Binding-site contacts:
Ligand atom O5 contacts residue PHE189 of chain 1.C at 4.3 Å.
Ligand atom O7 contacts residue ARG185 of chain 1.C at 2.5 Å (salt-bridge).
Ligand atom N2 contacts residue ARG185 of chain 1.C at 4.2 Å.
Ligand atom C5 contacts residue ARG185 of chain 1.C at 4.2 Å.
Ligand atom C8 contacts residue PHE189 of chain 1.C at 3.9 Å (hydrophobic).
Ligand atom C3 contacts residue LEU207 of chain 1.D at 4.4 Å (hydrophobic).
Ligand atom C6 contacts residue TYR116 of chain 1.C at 3.6 Å (hydrophobic).
Ligand atom O5 contacts residue TYR116 of chain 1.C at 3.5 Å.
Ligand atom C8 contacts residue ASN113 of chain 1.C at 4.3 Å.
Ligand atom C1 contacts residue TYR116 of chain 1.C at 4.0 Å (hydrophobic).
Ligand atom C2 contacts residue LEU207 of chain 1.D at 4.3 Å (hydrophobic).
Ligand atom C7 contacts residue ASN113 of chain 1.C at 3.6 Å.
Ligand atom C3 contacts residue ARG185 of chain 1.C at 3.9 Å.
Ligand atom C6 contacts residue PHE189 of chain 1.C at 3.8 Å (hydrophobic).
Ligand atom C7 contacts residue ARG185 of chain 1.C at 3.6 Å.
Ligand atom O7 contacts residue LEU207 of chain 1.D at 3.8 Å.
Ligand atom C5 contacts residue TYR116 of chain 1.C at 4.4 Å (hydrophobic).
Ligand atom O3 contacts residue LEU207 of chain 1.D at 4.2 Å.
Ligand atom C8 contacts residue ARG185 of chain 1.C at 4.1 Å.
Ligand atom C2 contacts residue GLU109 of chain 1.C at 4.2 Å.
Ligand atom C4 contacts residue ASN113 of chain 1.C at 4.2 Å.
Ligand atom C2 contacts residue ASN113 of chain 1.C at 2.5 Å.
Ligand atom O5 contacts residue ASN113 of chain 1.C at 2.3 Å (h-bond).
Ligand atom C1 contacts residue GLU109 of chain 1.C at 3.7 Å.
Ligand atom O6 contacts residue LEU207 of chain 1.D at 3.9 Å.
Ligand atom O6 contacts residue ASP208 of chain 1.D at 3.8 Å.
Ligand atom C5 contacts residue PHE189 of chain 1.C at 4.0 Å (hydrophobic).
Ligand atom C1 contacts residue ASN113 of chain 1.C at 1.4 Å.
Ligand atom C4 contacts residue LEU207 of chain 1.D at 3.9 Å (hydrophobic).
Ligand atom O5 contacts residue LEU207 of chain 1.D at 4.5 Å.
Ligand atom C3 contacts residue ASN113 of chain 1.C at 3.8 Å.
Ligand atom C1 contacts residue ARG185 of chain 1.C at 4.0 Å.
Ligand atom O5 contacts residue GLU109 of chain 1.C at 3.6 Å (salt-bridge).
Ligand atom C5 contacts residue ASN113 of chain 1.C at 3.6 Å.
Ligand atom N2 contacts residue ASN113 of chain 1.C at 2.9 Å (h-bond).
Ligand atom O7 contacts residue ASN113 of chain 1.C at 3.9 Å.
Ligand atom O4 contacts residue ARG185 of chain 1.C at 3.0 Å (salt-bridge).
Ligand atom C2 contacts residue ARG185 of chain 1.C at 4.0 Å.
Ligand atom C4 contacts residue ARG185 of chain 1.C at 3.9 Å.
Ligand atom O6 contacts residue TYR116 of chain 1.C at 3.6 Å.

The small molecule below binds the protein below.
Small molecule (SMILES): CC(=O)N[C@H]1[C@H](O[C@H]2[C@H](O)[C@@H](NC(C)=O)CO[C@@H]2CO)O[C@H](CO)[C@@H](O)[C@@H]1O

Sequence of chain 1.D:
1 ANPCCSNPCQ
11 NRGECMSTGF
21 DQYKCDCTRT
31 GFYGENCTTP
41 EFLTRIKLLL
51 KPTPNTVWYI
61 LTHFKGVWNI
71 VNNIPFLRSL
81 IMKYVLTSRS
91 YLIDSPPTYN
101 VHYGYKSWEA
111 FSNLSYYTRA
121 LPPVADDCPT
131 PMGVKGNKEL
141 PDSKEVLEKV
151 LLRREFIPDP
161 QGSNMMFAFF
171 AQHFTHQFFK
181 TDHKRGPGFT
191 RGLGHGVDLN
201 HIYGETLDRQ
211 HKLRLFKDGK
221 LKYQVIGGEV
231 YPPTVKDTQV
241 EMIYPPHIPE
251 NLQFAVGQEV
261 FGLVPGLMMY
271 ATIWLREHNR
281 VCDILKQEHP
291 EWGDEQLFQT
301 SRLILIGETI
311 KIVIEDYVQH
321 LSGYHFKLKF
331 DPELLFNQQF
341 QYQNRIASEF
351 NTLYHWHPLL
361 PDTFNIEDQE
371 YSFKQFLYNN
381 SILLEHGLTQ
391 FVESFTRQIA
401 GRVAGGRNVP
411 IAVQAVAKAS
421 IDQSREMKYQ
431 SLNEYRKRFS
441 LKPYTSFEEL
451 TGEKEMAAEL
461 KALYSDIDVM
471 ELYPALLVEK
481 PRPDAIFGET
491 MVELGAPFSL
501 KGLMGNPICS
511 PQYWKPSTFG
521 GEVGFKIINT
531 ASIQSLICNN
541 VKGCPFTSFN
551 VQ

Sequence of chain 1.C:
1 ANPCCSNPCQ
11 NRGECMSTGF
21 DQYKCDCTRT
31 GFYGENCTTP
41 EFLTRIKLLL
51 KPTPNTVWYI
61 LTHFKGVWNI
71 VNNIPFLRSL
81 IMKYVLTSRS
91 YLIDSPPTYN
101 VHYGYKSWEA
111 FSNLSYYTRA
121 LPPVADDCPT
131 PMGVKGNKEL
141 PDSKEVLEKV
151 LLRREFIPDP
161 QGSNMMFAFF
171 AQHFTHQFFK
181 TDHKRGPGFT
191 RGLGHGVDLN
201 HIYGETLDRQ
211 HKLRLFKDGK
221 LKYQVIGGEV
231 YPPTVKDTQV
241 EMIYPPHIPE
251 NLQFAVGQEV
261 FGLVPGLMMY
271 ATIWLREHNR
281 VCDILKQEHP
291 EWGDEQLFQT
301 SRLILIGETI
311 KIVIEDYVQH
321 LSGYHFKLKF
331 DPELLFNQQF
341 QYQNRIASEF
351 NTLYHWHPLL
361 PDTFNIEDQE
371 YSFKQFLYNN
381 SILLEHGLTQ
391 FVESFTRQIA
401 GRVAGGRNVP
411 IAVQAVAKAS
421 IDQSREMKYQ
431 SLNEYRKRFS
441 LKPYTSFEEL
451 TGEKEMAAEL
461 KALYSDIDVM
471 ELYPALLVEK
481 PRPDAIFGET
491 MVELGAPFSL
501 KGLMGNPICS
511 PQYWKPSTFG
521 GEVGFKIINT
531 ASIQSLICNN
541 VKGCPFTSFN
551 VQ